Binding-site contacts:
Ligand atom O07 contacts residue LEU109 of chain 1.A at 3.9 Å.
Ligand atom C05 contacts residue ASP138 of chain 1.A at 4.0 Å.
Ligand atom O07 contacts residue ASP138 of chain 1.A at 4.5 Å.
Ligand atom C03 contacts residue LEU80 of chain 1.A at 4.1 Å (hydrophobic).
Ligand atom O01 contacts residue TRP136 of chain 1.A at 3.8 Å.
Ligand atom O01 contacts residue ASN61 of chain 1.A at 2.6 Å (h-bond).
Ligand atom C02 contacts residue ASP138 of chain 1.A at 3.5 Å.
Ligand atom C02 contacts residue ASP107 of chain 1.A at 4.5 Å.
Ligand atom C02 contacts residue TYR59 of chain 1.A at 3.5 Å (hydrophobic).
Ligand atom O01 contacts residue TYR59 of chain 1.A at 2.7 Å (h-bond).
Ligand atom C03 contacts residue TYR59 of chain 1.A at 3.3 Å (hydrophobic).
Ligand atom C03 contacts residue ASN61 of chain 1.A at 3.6 Å.
Ligand atom C06 contacts residue ASP107 of chain 1.A at 2.9 Å.
Ligand atom C05 contacts residue TRP136 of chain 1.A at 4.3 Å (hydrophobic).
Ligand atom C06 contacts residue ILE122 of chain 1.A at 4.0 Å (hydrophobic).
Ligand atom C06 contacts residue ASP138 of chain 1.A at 3.4 Å.
Ligand atom C05 contacts residue TYR59 of chain 1.A at 4.3 Å (hydrophobic).
Ligand atom C05 contacts residue ARG105 of chain 1.A at 3.9 Å.
Ligand atom C06 contacts residue ARG105 of chain 1.A at 3.6 Å.
Ligand atom C05 contacts residue ASP107 of chain 1.A at 3.1 Å.
Ligand atom O07 contacts residue ILE122 of chain 1.A at 3.4 Å.
Ligand atom C04 contacts residue ASP107 of chain 1.A at 4.4 Å.
Ligand atom O07 contacts residue ARG105 of chain 1.A at 4.3 Å.
Ligand atom C02 contacts residue ASN61 of chain 1.A at 3.1 Å.
Ligand atom C04 contacts residue TYR59 of chain 1.A at 3.6 Å (hydrophobic).
Ligand atom C03 contacts residue PHE145 of chain 1.A at 4.5 Å (hydrophobic).
Ligand atom O01 contacts residue ASP138 of chain 1.A at 2.8 Å (salt-bridge).
Ligand atom O07 contacts residue ASP107 of chain 1.A at 2.6 Å (salt-bridge).
Ligand atom C02 contacts residue PHE140 of chain 1.A at 4.2 Å (hydrophobic).
Ligand atom C05 contacts residue LEU41 of chain 1.A at 4.3 Å (hydrophobic).
Ligand atom C04 contacts residue LEU80 of chain 1.A at 3.5 Å (hydrophobic).

The protein below binds the small molecule below.
Small molecule (SMILES): O[C@@H]1CCC[C@H]1O

Sequence of chain 1.A:
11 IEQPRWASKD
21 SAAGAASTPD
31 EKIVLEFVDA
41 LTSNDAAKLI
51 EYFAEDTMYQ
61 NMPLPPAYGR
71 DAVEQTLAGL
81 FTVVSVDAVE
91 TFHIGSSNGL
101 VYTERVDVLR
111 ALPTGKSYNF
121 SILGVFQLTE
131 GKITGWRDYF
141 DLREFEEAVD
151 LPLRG